Binding-site contacts:
Ligand atom CG1 contacts residue ARG169 of chain 1.A at 3.1 Å.
Ligand atom C contacts residue FRU2 of chain 1.D at 3.9 Å.
Ligand atom C contacts residue ARG169 of chain 1.A at 4.0 Å.
Ligand atom C contacts residue CYS184 of chain 1.A at 3.5 Å (hydrophobic).
Ligand atom CA contacts residue ARG183 of chain 1.A at 3.9 Å.
Ligand atom CG contacts residue ARG169 of chain 1.A at 3.6 Å.
Ligand atom CG2 contacts residue GLU186 of chain 1.A at 3.3 Å.
Ligand atom CA contacts residue CYS184 of chain 1.A at 3.6 Å (hydrophobic).
Ligand atom N contacts residue CYS184 of chain 1.A at 3.6 Å.
Ligand atom N contacts residue ARG169 of chain 1.A at 3.8 Å.
Ligand atom O contacts residue ARG169 of chain 1.A at 3.4 Å (salt-bridge).
Ligand atom O contacts residue ARG169 of chain 1.A at 3.0 Å (salt-bridge).
Ligand atom OD2 contacts residue ARG169 of chain 1.A at 2.6 Å (salt-bridge).
Ligand atom N contacts residue ASP210 of chain 1.A at 3.0 Å (salt-bridge).
Ligand atom CA contacts residue ASP210 of chain 1.A at 3.5 Å.
Ligand atom CB contacts residue ASP210 of chain 1.A at 4.0 Å.
Ligand atom CA contacts residue ASP210 of chain 1.A at 3.9 Å.
Ligand atom OD2 contacts residue ARG183 of chain 1.A at 2.6 Å (salt-bridge).
Ligand atom CB contacts residue ARG183 of chain 1.A at 4.0 Å.
Ligand atom C contacts residue ASP210 of chain 1.A at 3.7 Å.
Ligand atom C1 contacts residue ARG183 of chain 1.A at 4.0 Å.
Ligand atom O contacts residue CYS184 of chain 1.A at 3.4 Å (h-bond).
Ligand atom O contacts residue CYS184 of chain 1.A at 3.6 Å (h-bond).
Ligand atom C contacts residue CYS184 of chain 1.A at 2.8 Å (hydrophobic).
Ligand atom C contacts residue ARG169 of chain 1.A at 3.5 Å.
Ligand atom CB contacts residue ASP210 of chain 1.A at 3.2 Å.
Ligand atom C1 contacts residue CYS184 of chain 1.A at 1.7 Å (hydrophobic).
Ligand atom O contacts residue GLY185 of chain 1.A at 2.8 Å (h-bond).
Ligand atom CG2 contacts residue ASN171 of chain 1.A at 3.9 Å.
Ligand atom CA contacts residue ARG169 of chain 1.A at 3.8 Å.
Ligand atom CG contacts residue ARG183 of chain 1.A at 3.4 Å.
Ligand atom OD1 contacts residue ARG183 of chain 1.A at 3.9 Å.
Ligand atom OD2 contacts residue GLU154 of chain 1.A at 4.1 Å.
Ligand atom C contacts residue GLY185 of chain 1.A at 3.8 Å.
Ligand atom C1 contacts residue GLY185 of chain 1.A at 3.8 Å.
Ligand atom CB contacts residue ASN171 of chain 1.A at 3.6 Å.
Ligand atom CG2 contacts residue GLY185 of chain 1.A at 3.8 Å.
Ligand atom CB contacts residue CYS184 of chain 1.A at 3.9 Å (hydrophobic).
Ligand atom C1 contacts residue FRU2 of chain 1.D at 4.0 Å.
Ligand atom O contacts residue FRU2 of chain 1.D at 3.0 Å (h-bond).

The protein below binds the small molecule below.
Small molecule (SMILES): CC(=O)[C@H](CC(=O)O)NC(=O)[C@H](C)NC(=O)[C@@H](N)C(C)C

Sequence of chain 1.A:
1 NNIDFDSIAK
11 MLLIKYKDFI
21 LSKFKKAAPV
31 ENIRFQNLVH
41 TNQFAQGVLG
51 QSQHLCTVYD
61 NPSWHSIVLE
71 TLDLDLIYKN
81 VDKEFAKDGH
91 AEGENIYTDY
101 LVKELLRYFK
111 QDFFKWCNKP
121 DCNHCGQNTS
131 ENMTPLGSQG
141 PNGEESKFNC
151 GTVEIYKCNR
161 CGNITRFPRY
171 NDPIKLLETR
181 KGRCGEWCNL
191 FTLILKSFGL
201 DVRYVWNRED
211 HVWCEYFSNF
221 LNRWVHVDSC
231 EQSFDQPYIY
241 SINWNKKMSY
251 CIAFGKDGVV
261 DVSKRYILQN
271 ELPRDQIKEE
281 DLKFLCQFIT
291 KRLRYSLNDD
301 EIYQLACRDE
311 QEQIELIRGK